Sequence of chain 1.C:
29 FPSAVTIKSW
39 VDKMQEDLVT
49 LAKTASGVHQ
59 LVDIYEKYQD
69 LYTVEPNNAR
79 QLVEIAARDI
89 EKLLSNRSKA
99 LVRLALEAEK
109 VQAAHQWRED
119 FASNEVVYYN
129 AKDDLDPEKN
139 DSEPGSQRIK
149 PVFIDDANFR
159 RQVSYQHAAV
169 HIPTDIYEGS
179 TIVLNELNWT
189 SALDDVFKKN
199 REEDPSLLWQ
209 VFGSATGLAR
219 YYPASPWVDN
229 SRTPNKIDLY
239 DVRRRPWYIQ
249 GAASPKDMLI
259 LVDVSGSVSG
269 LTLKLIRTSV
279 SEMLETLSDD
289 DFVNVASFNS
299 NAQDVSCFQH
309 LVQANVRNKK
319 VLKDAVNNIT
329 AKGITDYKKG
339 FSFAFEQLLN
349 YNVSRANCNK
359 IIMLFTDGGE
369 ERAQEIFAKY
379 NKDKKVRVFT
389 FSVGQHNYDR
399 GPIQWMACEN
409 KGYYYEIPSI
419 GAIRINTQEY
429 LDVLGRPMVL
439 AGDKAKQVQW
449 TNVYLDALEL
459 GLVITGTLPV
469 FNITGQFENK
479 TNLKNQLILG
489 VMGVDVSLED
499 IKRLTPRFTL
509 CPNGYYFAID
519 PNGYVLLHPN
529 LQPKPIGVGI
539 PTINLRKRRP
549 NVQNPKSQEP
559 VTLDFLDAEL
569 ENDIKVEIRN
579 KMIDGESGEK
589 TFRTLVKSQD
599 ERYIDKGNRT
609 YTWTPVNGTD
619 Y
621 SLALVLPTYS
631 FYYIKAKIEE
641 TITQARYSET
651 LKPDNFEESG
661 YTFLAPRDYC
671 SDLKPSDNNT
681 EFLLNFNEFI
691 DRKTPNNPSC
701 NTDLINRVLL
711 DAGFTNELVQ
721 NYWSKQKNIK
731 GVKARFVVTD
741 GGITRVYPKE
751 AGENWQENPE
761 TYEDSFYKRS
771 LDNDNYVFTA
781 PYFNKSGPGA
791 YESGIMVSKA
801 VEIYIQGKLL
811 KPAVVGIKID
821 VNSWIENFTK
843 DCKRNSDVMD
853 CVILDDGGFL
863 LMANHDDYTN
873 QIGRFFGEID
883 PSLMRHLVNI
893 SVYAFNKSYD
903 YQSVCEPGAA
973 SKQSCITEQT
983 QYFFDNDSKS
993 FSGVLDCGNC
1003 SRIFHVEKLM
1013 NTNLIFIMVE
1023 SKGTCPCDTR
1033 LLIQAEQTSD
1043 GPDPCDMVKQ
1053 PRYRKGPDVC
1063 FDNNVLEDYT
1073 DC

Binding-site contacts:
Ligand atom C7 contacts residue ASN898 of chain 1.C at 3.7 Å.
Ligand atom C3 contacts residue ASN898 of chain 1.C at 3.9 Å.
Ligand atom O5 contacts residue PHE985 of chain 1.C at 3.8 Å.
Ligand atom O7 contacts residue LYS899 of chain 1.C at 4.0 Å.
Ligand atom O5 contacts residue LEU593 of chain 1.C at 3.7 Å.
Ligand atom O6 contacts residue PHE985 of chain 1.C at 4.3 Å.
Ligand atom N2 contacts residue ASN898 of chain 1.C at 3.0 Å (h-bond).
Ligand atom O7 contacts residue ASN898 of chain 1.C at 3.3 Å.
Ligand atom C4 contacts residue ASN898 of chain 1.C at 4.3 Å.
Ligand atom O5 contacts residue ASN898 of chain 1.C at 2.4 Å (h-bond).
Ligand atom C2 contacts residue ASN898 of chain 1.C at 2.6 Å.
Ligand atom C5 contacts residue PHE985 of chain 1.C at 4.4 Å (hydrophobic).
Ligand atom C6 contacts residue PHE985 of chain 1.C at 3.7 Å (hydrophobic).
Ligand atom C5 contacts residue ASN898 of chain 1.C at 3.6 Å.
Ligand atom C1 contacts residue ASN898 of chain 1.C at 1.5 Å.
Ligand atom C8 contacts residue LYS899 of chain 1.C at 3.7 Å.
Ligand atom O5 contacts residue PHE897 of chain 1.C at 4.4 Å.
Ligand atom C1 contacts residue LEU593 of chain 1.C at 3.9 Å (hydrophobic).
Ligand atom C6 contacts residue LEU593 of chain 1.C at 4.4 Å (hydrophobic).
Ligand atom C7 contacts residue LYS899 of chain 1.C at 4.1 Å.
Ligand atom C5 contacts residue LEU593 of chain 1.C at 4.0 Å (hydrophobic).

The small molecule below binds the protein below.
Small molecule (SMILES): CC(=O)N[C@H]1[C@H](O[C@H]2[C@H](O)[C@@H](NC(C)=O)CO[C@@H]2CO)O[C@H](CO)[C@@H](O)[C@@H]1O